Binding-site contacts:
Ligand atom C3 contacts residue TRP21 of chain 1.B at 3.8 Å (hydrophobic).
Ligand atom C3 contacts residue GLN39 of chain 1.C at 3.5 Å.
Ligand atom C4 contacts residue GLN39 of chain 1.C at 3.5 Å.
Ligand atom C2 contacts residue TRP21 of chain 1.B at 3.9 Å (hydrophobic).
Ligand atom C7 contacts residue TRP21 of chain 1.B at 3.9 Å (hydrophobic).
Ligand atom O5 contacts residue ARG114 of chain 1.C at 3.7 Å.
Ligand atom C7 contacts residue ARG114 of chain 1.C at 3.7 Å.
Ligand atom C5 contacts residue ASN333 of chain 1.A at 3.6 Å.
Ligand atom O4 contacts residue GLN39 of chain 1.C at 3.2 Å (h-bond).
Ligand atom C8 contacts residue THR41 of chain 1.B at 3.9 Å.
Ligand atom N2 contacts residue TRP21 of chain 1.B at 3.2 Å.
Ligand atom C5 contacts residue ARG114 of chain 1.C at 4.1 Å.
Ligand atom O7 contacts residue ARG114 of chain 1.C at 3.2 Å.
Ligand atom C8 contacts residue ILE45 of chain 1.B at 3.7 Å (hydrophobic).
Ligand atom O3 contacts residue GLN39 of chain 1.C at 2.5 Å (h-bond).
Ligand atom C8 contacts residue ARG114 of chain 1.C at 3.9 Å.
Ligand atom C6 contacts residue ARG45 of chain 1.C at 3.8 Å.
Ligand atom O7 contacts residue ILE30 of chain 1.A at 4.0 Å.
Ligand atom C6 contacts residue ARG114 of chain 1.C at 3.7 Å.
Ligand atom O5 contacts residue ASN333 of chain 1.A at 2.3 Å (h-bond).
Ligand atom N2 contacts residue ARG114 of chain 1.C at 4.0 Å.
Ligand atom C8 contacts residue THR111 of chain 1.C at 4.1 Å.
Ligand atom C8 contacts residue LEU115 of chain 1.C at 3.8 Å (hydrophobic).
Ligand atom C1 contacts residue ASN333 of chain 1.A at 1.4 Å.
Ligand atom O3 contacts residue ARG114 of chain 1.C at 3.3 Å.
Ligand atom C2 contacts residue ASN333 of chain 1.A at 2.5 Å.
Ligand atom C3 contacts residue ASN333 of chain 1.A at 3.8 Å.
Ligand atom C1 contacts residue TRP21 of chain 1.B at 4.1 Å (hydrophobic).
Ligand atom C8 contacts residue TRP21 of chain 1.B at 3.5 Å (hydrophobic).
Ligand atom C8 contacts residue ILE30 of chain 1.A at 3.6 Å (hydrophobic).
Ligand atom N2 contacts residue ASN333 of chain 1.A at 3.0 Å (h-bond).
Ligand atom C6 contacts residue TRP21 of chain 1.B at 3.6 Å (hydrophobic).
Ligand atom O6 contacts residue ARG45 of chain 1.C at 4.2 Å.
Ligand atom C3 contacts residue ARG114 of chain 1.C at 4.1 Å.
Ligand atom O4 contacts residue ARG45 of chain 1.C at 4.2 Å.
Ligand atom O6 contacts residue TRP21 of chain 1.B at 3.5 Å.
Ligand atom O7 contacts residue ASN333 of chain 1.A at 3.6 Å.
Ligand atom C4 contacts residue ARG114 of chain 1.C at 4.1 Å.
Ligand atom C7 contacts residue ILE30 of chain 1.A at 3.9 Å (hydrophobic).
Ligand atom C7 contacts residue ASN333 of chain 1.A at 3.5 Å.

Sequence of chain 1.C:
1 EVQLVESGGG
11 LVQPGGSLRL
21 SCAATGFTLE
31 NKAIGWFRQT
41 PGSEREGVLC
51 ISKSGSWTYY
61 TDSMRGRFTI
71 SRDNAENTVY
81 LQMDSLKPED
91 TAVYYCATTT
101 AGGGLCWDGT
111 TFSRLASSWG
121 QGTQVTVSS

Sequence of chain 1.A:
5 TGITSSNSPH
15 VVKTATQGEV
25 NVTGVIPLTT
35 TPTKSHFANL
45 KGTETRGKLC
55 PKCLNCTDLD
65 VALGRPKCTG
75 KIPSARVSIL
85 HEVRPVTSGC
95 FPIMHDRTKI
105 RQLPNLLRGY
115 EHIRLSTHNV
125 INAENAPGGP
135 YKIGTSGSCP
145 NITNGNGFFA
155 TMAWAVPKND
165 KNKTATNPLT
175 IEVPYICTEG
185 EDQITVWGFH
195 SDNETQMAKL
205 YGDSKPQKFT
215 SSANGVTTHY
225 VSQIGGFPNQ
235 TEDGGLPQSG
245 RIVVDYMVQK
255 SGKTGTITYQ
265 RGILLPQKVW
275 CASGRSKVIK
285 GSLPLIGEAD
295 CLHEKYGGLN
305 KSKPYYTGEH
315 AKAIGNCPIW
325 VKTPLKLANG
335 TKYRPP

Sequence of chain 1.B:
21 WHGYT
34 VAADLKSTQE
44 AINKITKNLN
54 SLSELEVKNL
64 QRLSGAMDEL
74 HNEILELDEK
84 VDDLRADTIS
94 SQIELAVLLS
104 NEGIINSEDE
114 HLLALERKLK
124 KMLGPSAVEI

The small molecule below binds the protein below.
Small molecule (SMILES): CC(=O)N[C@H]1[C@H](O[C@H]2[C@H](O)[C@@H](NC(C)=O)CO[C@@H]2CO)O[C@H](CO)[C@@H](O[C@@H]2O[C@H](CO)[C@@H](O)[C@H](O[C@H]3O[C@H](CO)[C@@H](O)[C@H](O)[C@@H]3O[C@H]3O[C@H](CO)[C@@H](O)[C@H](O)[C@@H]3O)[C@@H]2O)[C@@H]1O